Sequence of chain 3.C:
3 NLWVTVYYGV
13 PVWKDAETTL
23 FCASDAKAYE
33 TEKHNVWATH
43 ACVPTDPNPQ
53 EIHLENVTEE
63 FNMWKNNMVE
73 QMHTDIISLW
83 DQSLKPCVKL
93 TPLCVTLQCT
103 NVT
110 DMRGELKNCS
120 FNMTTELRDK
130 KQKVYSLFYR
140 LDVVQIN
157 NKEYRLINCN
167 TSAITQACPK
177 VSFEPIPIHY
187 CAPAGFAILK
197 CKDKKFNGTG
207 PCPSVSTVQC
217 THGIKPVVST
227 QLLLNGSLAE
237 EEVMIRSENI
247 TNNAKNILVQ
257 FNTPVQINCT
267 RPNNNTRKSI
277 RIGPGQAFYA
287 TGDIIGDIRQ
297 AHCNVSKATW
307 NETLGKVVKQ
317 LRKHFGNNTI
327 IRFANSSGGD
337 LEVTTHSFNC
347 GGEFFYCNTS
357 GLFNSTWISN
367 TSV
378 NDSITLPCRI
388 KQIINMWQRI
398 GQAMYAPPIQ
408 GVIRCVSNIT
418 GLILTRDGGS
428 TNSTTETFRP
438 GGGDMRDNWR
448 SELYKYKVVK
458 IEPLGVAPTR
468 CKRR

This small molecule binds to this protein.
Small molecule (SMILES): CC(=O)N[C@H]1[C@H](O[C@H]2[C@H](O)[C@@H](NC(C)=O)CO[C@@H]2CO)O[C@H](CO)[C@@H](O[C@@H]2O[C@H](CO[C@H]3O[C@H](CO)[C@@H](O)[C@H](O)[C@@H]3O)[C@@H](O)[C@H](O[C@H]3O[C@H](CO)[C@@H](O)[C@H](O)[C@@H]3O[C@H]3O[C@H](CO)[C@@H](O)[C@H](O)[C@@H]3O[C@H]3O[C@H](CO)[C@@H](O)[C@H](O)[C@@H]3O)[C@@H]2O)[C@@H]1O

Binding-site contacts:
Ligand atom O5 contacts residue GLU180 of chain 3.C at 3.6 Å.
Ligand atom C1 contacts residue ASN231 of chain 3.C at 1.4 Å.
Ligand atom O6 contacts residue LYS221 of chain 3.C at 3.9 Å.
Ligand atom C6 contacts residue GLU180 of chain 3.C at 3.5 Å.
Ligand atom O3 contacts residue NAG1 of chain 3.L at 3.2 Å (h-bond).
Ligand atom O2 contacts residue GLN407 of chain 3.C at 3.2 Å.
Ligand atom C3 contacts residue SER414 of chain 3.C at 3.5 Å.
Ligand atom C1 contacts residue SER414 of chain 3.C at 3.2 Å.
Ligand atom O3 contacts residue GLU180 of chain 3.C at 3.6 Å (salt-bridge).
Ligand atom C5 contacts residue ASN231 of chain 3.C at 3.6 Å.
Ligand atom O6 contacts residue NAG1 of chain 3.R at 3.7 Å.
Ligand atom O2 contacts residue MAN8 of chain 3.L at 3.6 Å.
Ligand atom C5 contacts residue GLU180 of chain 3.C at 3.4 Å.
Ligand atom C6 contacts residue NAG1 of chain 3.R at 3.6 Å.
Ligand atom C4 contacts residue GLU180 of chain 3.C at 3.8 Å.
Ligand atom C1 contacts residue GLN407 of chain 3.C at 3.8 Å.
Ligand atom C8 contacts residue VAL223 of chain 3.C at 3.7 Å (hydrophobic).
Ligand atom O5 contacts residue NAG1 of chain 3.R at 3.4 Å.
Ligand atom O4 contacts residue VAL413 of chain 3.C at 4.0 Å.
Ligand atom C5 contacts residue VAL413 of chain 3.C at 3.3 Å (hydrophobic).
Ligand atom O6 contacts residue GLU180 of chain 3.C at 2.6 Å (salt-bridge).
Ligand atom C2 contacts residue SER414 of chain 3.C at 3.5 Å.
Ligand atom N2 contacts residue SER414 of chain 3.C at 3.3 Å (h-bond).
Ligand atom C8 contacts residue ASN345 of chain 3.C at 3.1 Å.
Ligand atom O3 contacts residue MAN8 of chain 3.L at 3.3 Å.
Ligand atom C3 contacts residue ASN231 of chain 3.C at 3.8 Å.
Ligand atom O3 contacts residue GLN407 of chain 3.C at 3.8 Å.
Ligand atom O6 contacts residue GLY347 of chain 3.C at 3.8 Å.
Ligand atom C2 contacts residue ASN231 of chain 3.C at 2.4 Å.
Ligand atom C1 contacts residue GLU180 of chain 3.C at 3.4 Å.
Ligand atom O7 contacts residue PRO181 of chain 3.C at 3.1 Å.
Ligand atom N2 contacts residue ASN231 of chain 3.C at 2.9 Å (h-bond).
Ligand atom C2 contacts residue GLN407 of chain 3.C at 3.9 Å.
Ligand atom C7 contacts residue ASN345 of chain 3.C at 3.9 Å.
Ligand atom O5 contacts residue GLN407 of chain 3.C at 3.8 Å.
Ligand atom C6 contacts residue VAL413 of chain 3.C at 3.8 Å (hydrophobic).
Ligand atom C7 contacts residue ASN231 of chain 3.C at 3.8 Å.
Ligand atom O5 contacts residue ASN231 of chain 3.C at 2.3 Å (h-bond).
Ligand atom O3 contacts residue GLY408 of chain 3.C at 3.4 Å.
Ligand atom O3 contacts residue VAL409 of chain 3.C at 4.0 Å.